A protein and the small-molecule ligand that binds it are described below.
Small molecule (SMILES): O=C(O)c1nccn1Cc1ccc(C(F)(F)F)cc1

Sequence of chain 1.A:
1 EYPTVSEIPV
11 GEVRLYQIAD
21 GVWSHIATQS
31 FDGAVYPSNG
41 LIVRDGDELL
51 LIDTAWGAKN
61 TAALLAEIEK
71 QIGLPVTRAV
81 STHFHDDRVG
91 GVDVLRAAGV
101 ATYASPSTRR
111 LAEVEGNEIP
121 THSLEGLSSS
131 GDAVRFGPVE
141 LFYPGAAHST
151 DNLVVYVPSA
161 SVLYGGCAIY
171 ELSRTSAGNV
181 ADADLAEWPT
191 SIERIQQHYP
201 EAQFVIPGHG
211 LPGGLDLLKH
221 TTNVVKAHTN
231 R

Binding-site contacts:
Ligand atom F19 contacts residue GLU171 of chain 1.A at 3.8 Å.
Ligand atom C12 contacts residue TYR36 of chain 1.A at 3.7 Å (hydrophobic).
Ligand atom O07 contacts residue ARG174 of chain 1.A at 2.9 Å (salt-bridge).
Ligand atom F18 contacts residue PRO37 of chain 1.A at 3.3 Å.
Ligand atom N05 contacts residue ZN1 of chain 1.C at 2.2 Å.
Ligand atom N05 contacts residue HIS209 of chain 1.A at 3.0 Å (h-bond).
Ligand atom C06 contacts residue HIS209 of chain 1.A at 3.4 Å.
Ligand atom F17 contacts residue ARG174 of chain 1.A at 3.6 Å.
Ligand atom C12 contacts residue ARG174 of chain 1.A at 3.5 Å.
Ligand atom C14 contacts residue HIS209 of chain 1.A at 3.4 Å.
Ligand atom C15 contacts residue HIS209 of chain 1.A at 3.7 Å.
Ligand atom C06 contacts residue HIS148 of chain 1.A at 3.8 Å.
Ligand atom C06 contacts residue ZN1 of chain 1.C at 2.9 Å.
Ligand atom C13 contacts residue ARG174 of chain 1.A at 3.9 Å.
Ligand atom F17 contacts residue GLU171 of chain 1.A at 3.2 Å.
Ligand atom C04 contacts residue ZN1 of chain 1.C at 2.9 Å.
Ligand atom C10 contacts residue ARG174 of chain 1.A at 3.9 Å.
Ligand atom C02 contacts residue TRP56 of chain 1.A at 3.6 Å (hydrophobic).
Ligand atom C11 contacts residue ARG174 of chain 1.A at 3.3 Å.
Ligand atom O08 contacts residue CYS167 of chain 1.A at 3.4 Å (h-bond).
Ligand atom C11 contacts residue TYR36 of chain 1.A at 3.6 Å (hydrophobic).
Ligand atom O08 contacts residue HIS209 of chain 1.A at 3.0 Å (h-bond).
Ligand atom O08 contacts residue HIS148 of chain 1.A at 3.2 Å.
Ligand atom C06 contacts residue ARG174 of chain 1.A at 4.0 Å.
Ligand atom C14 contacts residue TYR36 of chain 1.A at 3.4 Å (hydrophobic).
Ligand atom F18 contacts residue HIS209 of chain 1.A at 3.6 Å.
Ligand atom C15 contacts residue TYR36 of chain 1.A at 3.5 Å (hydrophobic).
Ligand atom C10 contacts residue TYR36 of chain 1.A at 3.8 Å (hydrophobic).
Ligand atom O08 contacts residue ZN1 of chain 1.C at 2.2 Å.
Ligand atom C04 contacts residue HIS209 of chain 1.A at 3.3 Å.
Ligand atom C13 contacts residue TYR36 of chain 1.A at 3.5 Å (hydrophobic).
Ligand atom C01 contacts residue ZN1 of chain 1.C at 3.4 Å.
Ligand atom N05 contacts residue ASP87 of chain 1.A at 3.1 Å (salt-bridge).
Ligand atom C01 contacts residue HIS209 of chain 1.A at 3.7 Å.
Ligand atom C16 contacts residue GLU171 of chain 1.A at 3.8 Å.
Ligand atom F18 contacts residue GLU171 of chain 1.A at 3.7 Å.
Ligand atom C02 contacts residue PHE31 of chain 1.A at 3.8 Å (hydrophobic).
Ligand atom C01 contacts residue ASP87 of chain 1.A at 3.6 Å.
Ligand atom C01 contacts residue TRP56 of chain 1.A at 3.4 Å (hydrophobic).
Ligand atom F17 contacts residue HIS209 of chain 1.A at 3.8 Å.